A small-molecule ligand and the protein it binds are described below.
Small molecule (SMILES): CC(=O)N[C@@H]1[C@@H](O)[C@H](O)[C@@H](CO)O[C@H]1O

Binding-site contacts:
Ligand atom C5 contacts residue GLY310 of chain 1.A at 4.3 Å.
Ligand atom C2 contacts residue ASN294 of chain 1.A at 2.4 Å.
Ligand atom C6 contacts residue GLY310 of chain 1.A at 3.8 Å.
Ligand atom C1 contacts residue SER41 of chain 1.A at 3.8 Å.
Ligand atom O6 contacts residue GLY310 of chain 1.A at 2.4 Å (h-bond).
Ligand atom C4 contacts residue ASN294 of chain 1.A at 4.2 Å.
Ligand atom C5 contacts residue SER41 of chain 1.A at 4.0 Å.
Ligand atom O7 contacts residue ASN294 of chain 1.A at 3.8 Å.
Ligand atom O5 contacts residue GLY310 of chain 1.A at 3.4 Å.
Ligand atom C3 contacts residue ASN294 of chain 1.A at 3.8 Å.
Ligand atom O6 contacts residue SER311 of chain 1.A at 4.2 Å.
Ligand atom C7 contacts residue ASN294 of chain 1.A at 3.4 Å.
Ligand atom C8 contacts residue ILE295 of chain 1.A at 4.0 Å (hydrophobic).
Ligand atom C1 contacts residue GLY310 of chain 1.A at 4.2 Å.
Ligand atom O5 contacts residue SER41 of chain 1.A at 3.9 Å.
Ligand atom C8 contacts residue ASN294 of chain 1.A at 3.2 Å.
Ligand atom N2 contacts residue ASN294 of chain 1.A at 2.9 Å (h-bond).
Ligand atom C8 contacts residue LYS283 of chain 1.A at 3.6 Å.
Ligand atom C5 contacts residue ASN294 of chain 1.A at 3.7 Å.
Ligand atom C1 contacts residue ASN294 of chain 1.A at 1.4 Å.
Ligand atom O5 contacts residue ASN294 of chain 1.A at 2.4 Å (h-bond).

Sequence of chain 1.A:
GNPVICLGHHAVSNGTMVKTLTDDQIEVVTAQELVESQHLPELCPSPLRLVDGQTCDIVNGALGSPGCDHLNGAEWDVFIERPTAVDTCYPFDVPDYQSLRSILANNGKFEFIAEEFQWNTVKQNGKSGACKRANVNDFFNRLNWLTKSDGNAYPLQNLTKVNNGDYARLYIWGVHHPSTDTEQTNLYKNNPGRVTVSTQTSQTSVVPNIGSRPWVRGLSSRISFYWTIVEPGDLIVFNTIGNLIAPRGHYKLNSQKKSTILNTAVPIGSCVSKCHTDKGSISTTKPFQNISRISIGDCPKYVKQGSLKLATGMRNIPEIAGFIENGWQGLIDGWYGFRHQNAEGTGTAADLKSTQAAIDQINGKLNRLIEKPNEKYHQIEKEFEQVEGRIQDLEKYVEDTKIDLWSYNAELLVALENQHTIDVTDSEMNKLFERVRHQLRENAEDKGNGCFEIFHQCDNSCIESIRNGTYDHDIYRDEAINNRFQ